Binding-site contacts:
Ligand atom C17 contacts residue LEU418 of chain 1.A at 3.7 Å (hydrophobic).
Ligand atom C1 contacts residue ARG106 of chain 1.A at 4.0 Å.
Ligand atom C29 contacts residue LYS414 of chain 2.A at 3.8 Å.
Ligand atom O34 contacts residue HEM1 of chain 1.B at 3.6 Å (h-bond).
Ligand atom O25 contacts residue ARG106 of chain 1.A at 3.3 Å (salt-bridge).
Ligand atom O21 contacts residue HEM1 of chain 1.B at 2.5 Å (h-bond).
Ligand atom C17 contacts residue HEM1 of chain 1.B at 3.2 Å.
Ligand atom C19 contacts residue LEU110 of chain 1.A at 3.5 Å (hydrophobic).
Ligand atom O32 contacts residue GLU74 of chain 2.A at 3.3 Å (salt-bridge).
Ligand atom O34 contacts residue LYS414 of chain 2.A at 2.8 Å (salt-bridge).
Ligand atom O33 contacts residue GLU74 of chain 2.A at 2.5 Å (salt-bridge).
Ligand atom C11 contacts residue LEU105 of chain 1.A at 4.3 Å (hydrophobic).
Ligand atom C16 contacts residue ARG106 of chain 1.A at 3.7 Å.
Ligand atom C5 contacts residue LEU276 of chain 1.A at 4.2 Å (hydrophobic).
Ligand atom C3 contacts residue TMI1 of chain 1.C at 3.5 Å.
Ligand atom C1 contacts residue SER109 of chain 1.A at 3.7 Å.
Ligand atom C5 contacts residue LEU105 of chain 1.A at 4.1 Å (hydrophobic).
Ligand atom C27 contacts residue GLU74 of chain 2.A at 4.2 Å.
Ligand atom O34 contacts residue LYS414 of chain 1.A at 3.9 Å.
Ligand atom C28 contacts residue LYS414 of chain 2.A at 4.0 Å.
Ligand atom C11 contacts residue TRP102 of chain 1.A at 4.3 Å (hydrophobic).
Ligand atom O23 contacts residue ARG106 of chain 1.A at 4.2 Å.
Ligand atom O32 contacts residue LEU110 of chain 1.A at 4.3 Å.
Ligand atom O23 contacts residue LEU418 of chain 1.A at 4.1 Å.
Ligand atom O14 contacts residue ARG106 of chain 1.A at 3.7 Å.
Ligand atom C2 contacts residue SER109 of chain 1.A at 3.9 Å.
Ligand atom O22 contacts residue HEM1 of chain 1.B at 3.1 Å.
Ligand atom C16 contacts residue LEU418 of chain 1.A at 4.2 Å (hydrophobic).
Ligand atom C26 contacts residue LEU110 of chain 1.A at 4.3 Å (hydrophobic).
Ligand atom O33 contacts residue LYS414 of chain 2.A at 3.2 Å (salt-bridge).
Ligand atom C24 contacts residue ARG106 of chain 1.A at 3.8 Å.
Ligand atom O21 contacts residue ARG415 of chain 1.A at 3.8 Å.
Ligand atom C15 contacts residue LEU418 of chain 1.A at 4.1 Å (hydrophobic).
Ligand atom O12 contacts residue ARG106 of chain 1.A at 4.1 Å.
Ligand atom O22 contacts residue ARG415 of chain 1.A at 3.8 Å.
Ligand atom C18 contacts residue HEM1 of chain 1.B at 3.9 Å.
Ligand atom O20 contacts residue ARG106 of chain 1.A at 3.1 Å (salt-bridge).
Ligand atom C19 contacts residue ARG106 of chain 1.A at 3.8 Å.
Ligand atom O31 contacts residue LEU110 of chain 1.A at 3.6 Å.
Ligand atom C28 contacts residue GLU74 of chain 2.A at 3.5 Å.

Sequence of chain 1.A:
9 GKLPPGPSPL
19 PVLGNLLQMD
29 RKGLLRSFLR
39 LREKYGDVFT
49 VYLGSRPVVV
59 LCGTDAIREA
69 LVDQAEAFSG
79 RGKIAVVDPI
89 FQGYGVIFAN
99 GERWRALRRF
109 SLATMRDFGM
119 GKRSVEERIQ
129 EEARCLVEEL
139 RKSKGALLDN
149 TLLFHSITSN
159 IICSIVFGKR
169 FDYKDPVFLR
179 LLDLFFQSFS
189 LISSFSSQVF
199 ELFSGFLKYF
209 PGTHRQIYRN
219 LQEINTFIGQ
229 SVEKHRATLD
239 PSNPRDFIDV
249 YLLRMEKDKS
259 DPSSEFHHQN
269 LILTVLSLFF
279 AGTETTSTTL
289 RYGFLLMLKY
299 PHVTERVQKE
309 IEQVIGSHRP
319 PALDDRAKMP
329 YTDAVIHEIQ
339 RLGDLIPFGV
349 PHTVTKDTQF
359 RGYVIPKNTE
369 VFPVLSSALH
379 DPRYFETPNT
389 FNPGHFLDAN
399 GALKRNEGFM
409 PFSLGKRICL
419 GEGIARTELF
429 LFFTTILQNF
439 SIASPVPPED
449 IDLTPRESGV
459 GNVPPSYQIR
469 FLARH

The protein below binds the small molecule below.
Small molecule (SMILES): OC[C@H]1O[C@H](O[C@H]2[C@H](O)[C@@H](O)[C@H](OCCCCCC3CCCCC3)O[C@@H]2CO)[C@H](O)[C@@H](O)[C@@H]1O

Sequence of chain 2.A:
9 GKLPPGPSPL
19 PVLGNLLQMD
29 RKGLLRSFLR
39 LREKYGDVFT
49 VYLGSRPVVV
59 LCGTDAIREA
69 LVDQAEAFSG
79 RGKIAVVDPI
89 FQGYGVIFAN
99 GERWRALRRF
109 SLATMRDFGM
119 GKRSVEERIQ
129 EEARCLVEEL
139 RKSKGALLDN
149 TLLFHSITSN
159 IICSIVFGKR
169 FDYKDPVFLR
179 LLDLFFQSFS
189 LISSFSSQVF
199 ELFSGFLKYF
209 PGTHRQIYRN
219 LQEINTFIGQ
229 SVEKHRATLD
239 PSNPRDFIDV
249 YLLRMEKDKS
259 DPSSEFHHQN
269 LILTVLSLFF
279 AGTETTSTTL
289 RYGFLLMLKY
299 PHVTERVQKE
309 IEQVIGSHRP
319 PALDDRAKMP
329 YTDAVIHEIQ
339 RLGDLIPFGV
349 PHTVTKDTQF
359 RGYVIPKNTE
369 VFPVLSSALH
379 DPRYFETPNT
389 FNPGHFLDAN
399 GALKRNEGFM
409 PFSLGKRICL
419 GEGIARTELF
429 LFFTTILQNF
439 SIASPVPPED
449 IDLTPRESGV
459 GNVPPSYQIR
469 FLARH